Sequence of chain 1.B:
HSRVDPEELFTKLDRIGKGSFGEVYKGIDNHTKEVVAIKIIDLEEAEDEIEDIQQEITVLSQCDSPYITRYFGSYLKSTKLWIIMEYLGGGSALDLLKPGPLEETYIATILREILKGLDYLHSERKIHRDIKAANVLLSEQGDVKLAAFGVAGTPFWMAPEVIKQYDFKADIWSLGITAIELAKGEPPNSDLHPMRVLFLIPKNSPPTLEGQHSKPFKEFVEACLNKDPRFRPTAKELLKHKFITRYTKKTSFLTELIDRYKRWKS

Binding-site contacts:
Ligand atom NAX contacts residue TYR289 of chain 1.B at 3.2 Å.
Ligand atom NAH contacts residue GLU98 of chain 1.B at 2.7 Å (salt-bridge).
Ligand atom CAR contacts residue ILE28 of chain 1.B at 3.7 Å (hydrophobic).
Ligand atom NAP contacts residue ILE28 of chain 1.B at 3.6 Å.
Ligand atom CL contacts residue ALA159 of chain 1.B at 3.6 Å.
Ligand atom NAH contacts residue LEU100 of chain 1.B at 3.6 Å (h-bond).
Ligand atom CAB contacts residue THR81 of chain 1.B at 3.7 Å.
Ligand atom CAV contacts residue ASP107 of chain 1.B at 3.5 Å.
Ligand atom CAW contacts residue ASP107 of chain 1.B at 3.2 Å.
Ligand atom CAL contacts residue ILE28 of chain 1.B at 3.6 Å (hydrophobic).
Ligand atom NAH contacts residue TYR99 of chain 1.B at 3.6 Å.
Ligand atom CAM contacts residue GLY29 of chain 1.B at 3.9 Å.
Ligand atom CAD contacts residue LEU149 of chain 1.B at 3.4 Å (hydrophobic).
Ligand atom CBA contacts residue TYR289 of chain 1.B at 3.9 Å (hydrophobic).
Ligand atom CAO contacts residue ILE28 of chain 1.B at 3.6 Å (hydrophobic).
Ligand atom CAY contacts residue TYR289 of chain 1.B at 3.1 Å (hydrophobic).
Ligand atom OAJ contacts residue TYR99 of chain 1.B at 3.2 Å.
Ligand atom CAN contacts residue ILE28 of chain 1.B at 3.5 Å (hydrophobic).
Ligand atom CAR contacts residue LEU100 of chain 1.B at 3.8 Å (hydrophobic).
Ligand atom CAI contacts residue ALA49 of chain 1.B at 3.9 Å (hydrophobic).
Ligand atom CAS contacts residue ILE28 of chain 1.B at 3.9 Å (hydrophobic).
Ligand atom NAU contacts residue ASP107 of chain 1.B at 3.9 Å.
Ligand atom NAH contacts residue ALA49 of chain 1.B at 3.3 Å.
Ligand atom CAF contacts residue GLU98 of chain 1.B at 3.1 Å.
Ligand atom CL contacts residue PHE161 of chain 1.B at 3.3 Å.
Ligand atom OAT contacts residue ILE28 of chain 1.B at 3.4 Å.
Ligand atom CAV contacts residue GLY103 of chain 1.B at 3.6 Å.
Ligand atom CAR contacts residue TYR99 of chain 1.B at 3.3 Å (hydrophobic).
Ligand atom CAF contacts residue ALA49 of chain 1.B at 3.9 Å (hydrophobic).
Ligand atom CAI contacts residue LEU100 of chain 1.B at 3.6 Å (hydrophobic).
Ligand atom CAE contacts residue LEU149 of chain 1.B at 3.9 Å (hydrophobic).
Ligand atom CAO contacts residue LEU100 of chain 1.B at 3.8 Å (hydrophobic).
Ligand atom CAC contacts residue THR81 of chain 1.B at 3.9 Å.
Ligand atom CAQ contacts residue GLY29 of chain 1.B at 3.6 Å.
Ligand atom NAP contacts residue LEU100 of chain 1.B at 3.5 Å (h-bond).
Ligand atom CAA contacts residue LEU149 of chain 1.B at 3.8 Å (hydrophobic).
Ligand atom CAC contacts residue GLU98 of chain 1.B at 3.0 Å.
Ligand atom OAJ contacts residue LEU100 of chain 1.B at 3.3 Å (h-bond).
Ligand atom CL contacts residue ALA160 of chain 1.B at 3.6 Å.
Ligand atom CAM contacts residue ILE28 of chain 1.B at 3.8 Å (hydrophobic).

A protein and the small-molecule ligand that binds it are described below.
Small molecule (SMILES): CCN(CC)CCNC(=O)c1c(C)[nH]c(/C=C2\C(=O)Nc3ccc(Cl)cc32)c1C